The small molecule below binds the protein below.
Small molecule (SMILES): CC(=O)N[C@@H]1[C@@H](O)[C@H](O)[C@@H](CO)O[C@H]1O

Binding-site contacts:
Ligand atom C3 contacts residue ASN127 of chain 1.A at 3.8 Å.
Ligand atom O6 contacts residue ASN115 of chain 1.A at 3.6 Å.
Ligand atom O5 contacts residue ASN115 of chain 1.A at 3.6 Å.
Ligand atom O3 contacts residue LYS117 of chain 1.A at 4.5 Å.
Ligand atom N2 contacts residue ASN127 of chain 1.A at 3.3 Å (h-bond).
Ligand atom C6 contacts residue ASN115 of chain 1.A at 3.9 Å.
Ligand atom C5 contacts residue ASN127 of chain 1.A at 3.6 Å.
Ligand atom O5 contacts residue ASN127 of chain 1.A at 2.4 Å (h-bond).
Ligand atom C5 contacts residue ASN115 of chain 1.A at 4.4 Å.
Ligand atom O7 contacts residue ASN127 of chain 1.A at 3.6 Å.
Ligand atom C4 contacts residue ASN127 of chain 1.A at 4.3 Å.
Ligand atom C2 contacts residue ASN127 of chain 1.A at 2.5 Å.
Ligand atom O3 contacts residue ASN127 of chain 1.A at 4.2 Å.
Ligand atom C1 contacts residue ASN127 of chain 1.A at 1.5 Å.
Ligand atom C7 contacts residue ASN127 of chain 1.A at 3.8 Å.

Sequence of chain 1.A:
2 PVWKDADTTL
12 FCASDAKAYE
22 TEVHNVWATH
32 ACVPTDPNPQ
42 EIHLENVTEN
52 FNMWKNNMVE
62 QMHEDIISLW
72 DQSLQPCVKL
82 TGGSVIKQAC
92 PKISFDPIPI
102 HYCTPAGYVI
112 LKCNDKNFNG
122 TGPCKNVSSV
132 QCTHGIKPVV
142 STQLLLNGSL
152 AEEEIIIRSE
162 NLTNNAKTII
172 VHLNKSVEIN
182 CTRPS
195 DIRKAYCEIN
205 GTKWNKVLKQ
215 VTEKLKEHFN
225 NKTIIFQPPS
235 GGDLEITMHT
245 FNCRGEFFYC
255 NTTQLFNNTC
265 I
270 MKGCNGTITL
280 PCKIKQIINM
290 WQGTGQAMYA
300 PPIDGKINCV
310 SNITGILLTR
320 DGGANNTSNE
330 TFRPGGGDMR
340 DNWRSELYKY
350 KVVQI